A protein and the small-molecule ligand that binds it are described below.
Small molecule (SMILES): C[C@@H]1O[C@H](O)[C@@H](O)[C@H](O)[C@@H]1O

Binding-site contacts:
Ligand atom O2 contacts residue NAG2 of chain 1.B at 3.2 Å.
Ligand atom C4 contacts residue NAG2 of chain 1.B at 4.0 Å.
Ligand atom O4 contacts residue NAG1 of chain 1.B at 4.0 Å.
Ligand atom C2 contacts residue NAG2 of chain 1.B at 3.9 Å.
Ligand atom O2 contacts residue NAG1 of chain 1.B at 2.8 Å.
Ligand atom C4 contacts residue NAG1 of chain 1.B at 2.9 Å.
Ligand atom O4 contacts residue NAG2 of chain 1.B at 3.5 Å (h-bond).
Ligand atom O5 contacts residue NAG1 of chain 1.B at 2.8 Å (h-bond).
Ligand atom C3 contacts residue NAG2 of chain 1.B at 3.4 Å.
Ligand atom C5 contacts residue NAG1 of chain 1.B at 3.0 Å.
Ligand atom C3 contacts residue NAG1 of chain 1.B at 3.8 Å.
Ligand atom C1 contacts residue NAG1 of chain 1.B at 3.8 Å.
Ligand atom C2 contacts residue NAG1 of chain 1.B at 3.7 Å.
Ligand atom O3 contacts residue NAG2 of chain 1.B at 3.9 Å.